Binding-site contacts:
Ligand atom C5 contacts residue ARG439 of chain 1.C at 4.2 Å.
Ligand atom O5 contacts residue ARG439 of chain 1.C at 3.5 Å (salt-bridge).
Ligand atom O2P contacts residue ARG477 of chain 1.C at 2.4 Å (salt-bridge).
Ligand atom O6 contacts residue ARG477 of chain 1.C at 4.5 Å.
Ligand atom O3P contacts residue ARG477 of chain 1.C at 3.8 Å.
Ligand atom P contacts residue ARG477 of chain 1.C at 3.6 Å.
Ligand atom O5 contacts residue UDP1 of chain 1.I at 4.0 Å.
Ligand atom C5 contacts residue ARG477 of chain 1.C at 4.3 Å.
Ligand atom C1 contacts residue TRP175 of chain 1.C at 3.8 Å (hydrophobic).
Ligand atom C2 contacts residue TRP175 of chain 1.C at 4.4 Å (hydrophobic).
Ligand atom O2 contacts residue TYR221 of chain 1.C at 4.2 Å.
Ligand atom O5 contacts residue ARG477 of chain 1.C at 3.7 Å.
Ligand atom O5 contacts residue TRP175 of chain 1.C at 4.1 Å.
Ligand atom C6 contacts residue ARG477 of chain 1.C at 4.0 Å.
Ligand atom O1 contacts residue UDP1 of chain 1.I at 3.2 Å (h-bond).
Ligand atom O2 contacts residue HIS331 of chain 1.C at 4.0 Å.
Ligand atom C2 contacts residue TYR221 of chain 1.C at 4.1 Å (hydrophobic).
Ligand atom C6 contacts residue ARG439 of chain 1.C at 3.7 Å.
Ligand atom C5 contacts residue UDP1 of chain 1.I at 4.2 Å.
Ligand atom C6 contacts residue UDP1 of chain 1.I at 4.2 Å.
Ligand atom O3 contacts residue HIS222 of chain 1.C at 4.1 Å.
Ligand atom C1 contacts residue UDP1 of chain 1.I at 4.2 Å.

Sequence of chain 1.C:
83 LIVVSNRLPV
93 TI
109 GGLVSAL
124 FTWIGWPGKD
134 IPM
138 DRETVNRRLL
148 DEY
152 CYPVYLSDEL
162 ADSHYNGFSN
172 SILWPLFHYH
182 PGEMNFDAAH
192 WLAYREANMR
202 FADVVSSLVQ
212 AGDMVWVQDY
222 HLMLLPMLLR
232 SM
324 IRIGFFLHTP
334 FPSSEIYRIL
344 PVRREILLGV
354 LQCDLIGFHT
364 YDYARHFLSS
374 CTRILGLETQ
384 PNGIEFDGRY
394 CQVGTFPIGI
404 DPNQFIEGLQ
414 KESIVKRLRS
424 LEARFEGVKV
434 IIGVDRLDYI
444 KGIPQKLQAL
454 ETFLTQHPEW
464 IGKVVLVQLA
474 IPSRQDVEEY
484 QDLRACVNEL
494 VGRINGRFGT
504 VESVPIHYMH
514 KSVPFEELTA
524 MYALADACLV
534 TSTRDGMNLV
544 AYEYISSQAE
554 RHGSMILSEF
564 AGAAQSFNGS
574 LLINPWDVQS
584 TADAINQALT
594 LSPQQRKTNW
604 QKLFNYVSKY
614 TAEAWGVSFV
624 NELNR

This small molecule binds to this protein.
Small molecule (SMILES): O=P(O)(O)OC[C@H]1O[C@H](O)[C@H](O)[C@@H](O)[C@@H]1O